Sequence of chain 30.D:
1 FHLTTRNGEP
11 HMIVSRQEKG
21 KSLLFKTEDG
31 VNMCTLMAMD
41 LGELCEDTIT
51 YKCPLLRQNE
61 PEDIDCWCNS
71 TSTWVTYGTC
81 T

Binding-site contacts:
Ligand atom O6 contacts residue ASN75 of chain 30.C at 3.8 Å.
Ligand atom C7 contacts residue MET126 of chain 30.C at 3.8 Å (hydrophobic).
Ligand atom O5 contacts residue ASN75 of chain 30.C at 2.1 Å (h-bond).
Ligand atom O6 contacts residue CYS45 of chain 30.D at 3.4 Å (h-bond).
Ligand atom C8 contacts residue PHE98 of chain 30.C at 3.6 Å (hydrophobic).
Ligand atom C8 contacts residue MET126 of chain 30.C at 3.7 Å (hydrophobic).
Ligand atom C8 contacts residue ASN75 of chain 30.C at 3.0 Å.
Ligand atom C2 contacts residue ASN75 of chain 30.C at 2.6 Å.
Ligand atom O6 contacts residue GLU46 of chain 30.D at 3.8 Å.
Ligand atom C6 contacts residue THR48 of chain 30.D at 4.4 Å.
Ligand atom C6 contacts residue ASN75 of chain 30.C at 3.8 Å.
Ligand atom N2 contacts residue ASN75 of chain 30.C at 3.0 Å (h-bond).
Ligand atom C7 contacts residue ASN75 of chain 30.C at 2.8 Å.
Ligand atom O6 contacts residue NAG1 of chain 30.T at 4.1 Å.
Ligand atom C1 contacts residue ASN75 of chain 30.C at 1.3 Å.
Ligand atom O7 contacts residue ASN75 of chain 30.C at 3.2 Å (h-bond).
Ligand atom O7 contacts residue MET126 of chain 30.C at 3.1 Å.
Ligand atom C4 contacts residue NAG1 of chain 30.T at 2.9 Å.
Ligand atom C5 contacts residue ASN75 of chain 30.C at 3.2 Å.
Ligand atom O5 contacts residue THR48 of chain 30.D at 4.0 Å.
Ligand atom C3 contacts residue NAG1 of chain 30.T at 3.3 Å.
Ligand atom O6 contacts residue THR48 of chain 30.D at 4.0 Å.
Ligand atom C6 contacts residue CYS45 of chain 30.D at 4.4 Å (hydrophobic).
Ligand atom C5 contacts residue NAG1 of chain 30.T at 3.7 Å.
Ligand atom C3 contacts residue ASN75 of chain 30.C at 3.5 Å.
Ligand atom C2 contacts residue NAG1 of chain 30.T at 4.1 Å.
Ligand atom O3 contacts residue NAG1 of chain 30.T at 2.4 Å (h-bond).
Ligand atom O4 contacts residue NAG1 of chain 30.T at 1.6 Å.
Ligand atom C4 contacts residue ASN75 of chain 30.C at 4.0 Å.
Ligand atom C6 contacts residue NAG1 of chain 30.T at 3.4 Å.

Sequence of chain 30.C:
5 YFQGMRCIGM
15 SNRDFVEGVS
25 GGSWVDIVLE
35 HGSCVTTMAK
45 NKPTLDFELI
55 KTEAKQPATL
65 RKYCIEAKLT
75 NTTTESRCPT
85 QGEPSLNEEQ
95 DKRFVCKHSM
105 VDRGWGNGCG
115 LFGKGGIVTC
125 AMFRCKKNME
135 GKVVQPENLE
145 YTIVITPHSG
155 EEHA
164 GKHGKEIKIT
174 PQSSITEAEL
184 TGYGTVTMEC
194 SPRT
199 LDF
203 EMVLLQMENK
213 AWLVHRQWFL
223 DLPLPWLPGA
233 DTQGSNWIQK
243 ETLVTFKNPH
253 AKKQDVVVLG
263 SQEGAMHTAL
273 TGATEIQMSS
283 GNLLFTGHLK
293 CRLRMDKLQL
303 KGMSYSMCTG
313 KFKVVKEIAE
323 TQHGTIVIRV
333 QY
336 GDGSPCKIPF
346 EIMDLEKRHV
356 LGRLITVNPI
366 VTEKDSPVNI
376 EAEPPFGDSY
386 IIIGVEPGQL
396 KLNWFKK

This small molecule binds to this protein.
Small molecule (SMILES): CC(=O)N[C@@H]1[C@@H](O)[C@H](O)[C@@H](CO)O[C@H]1O